Binding-site contacts:
Ligand atom CAE contacts residue PHE171 of chain 1.A at 3.6 Å (hydrophobic).
Ligand atom CAG contacts residue ILE83 of chain 1.A at 4.1 Å (hydrophobic).
Ligand atom CAF contacts residue PHE77 of chain 1.A at 3.9 Å (hydrophobic).
Ligand atom CAE contacts residue PHE397 of chain 1.A at 3.9 Å (hydrophobic).
Ligand atom CAA contacts residue VAL243 of chain 1.A at 3.9 Å (hydrophobic).
Ligand atom OAC contacts residue TYR242 of chain 1.A at 4.2 Å.
Ligand atom CAF contacts residue LEU246 of chain 1.A at 4.4 Å (hydrophobic).
Ligand atom CAA contacts residue ALA248 of chain 1.A at 4.0 Å (hydrophobic).
Ligand atom OAC contacts residue LEU246 of chain 1.A at 3.5 Å.
Ligand atom CAD contacts residue ILE294 of chain 1.A at 4.1 Å (hydrophobic).
Ligand atom OAH contacts residue ALA248 of chain 1.A at 3.8 Å.
Ligand atom CAD contacts residue HEM1 of chain 1.B at 4.1 Å.
Ligand atom CAF contacts residue ILE83 of chain 1.A at 3.9 Å (hydrophobic).
Ligand atom CAE contacts residue ALA297 of chain 1.A at 4.2 Å (hydrophobic).
Ligand atom CAJ contacts residue VAL243 of chain 1.A at 3.7 Å (hydrophobic).
Ligand atom OAH contacts residue GLY247 of chain 1.A at 3.4 Å.
Ligand atom OAC contacts residue GLY247 of chain 1.A at 3.0 Å (h-bond).
Ligand atom CAA contacts residue GLY247 of chain 1.A at 4.2 Å.
Ligand atom CAJ contacts residue PHE397 of chain 1.A at 4.3 Å (hydrophobic).
Ligand atom OAB contacts residue THR298 of chain 1.A at 2.8 Å (h-bond).
Ligand atom CAF contacts residue PHE171 of chain 1.A at 3.8 Å (hydrophobic).
Ligand atom CAJ contacts residue PHE77 of chain 1.A at 4.2 Å (hydrophobic).
Ligand atom OAH contacts residue VAL243 of chain 1.A at 3.1 Å (h-bond).
Ligand atom OAB contacts residue ILE294 of chain 1.A at 3.7 Å.
Ligand atom CAK contacts residue VAL243 of chain 1.A at 3.8 Å (hydrophobic).
Ligand atom OAC contacts residue VAL243 of chain 1.A at 2.6 Å (h-bond).
Ligand atom CAD contacts residue ALA297 of chain 1.A at 3.9 Å (hydrophobic).
Ligand atom OAC contacts residue PHE77 of chain 1.A at 3.8 Å.
Ligand atom CAK contacts residue ILE294 of chain 1.A at 4.1 Å (hydrophobic).
Ligand atom CAK contacts residue GLY247 of chain 1.A at 4.1 Å.
Ligand atom CAE contacts residue ILE83 of chain 1.A at 3.6 Å (hydrophobic).
Ligand atom CAI contacts residue ILE294 of chain 1.A at 4.0 Å (hydrophobic).
Ligand atom CAD contacts residue THR298 of chain 1.A at 3.4 Å.
Ligand atom CAG contacts residue ILE294 of chain 1.A at 3.5 Å (hydrophobic).
Ligand atom CAF contacts residue PHE397 of chain 1.A at 3.7 Å (hydrophobic).
Ligand atom OAB contacts residue HEM1 of chain 1.B at 3.0 Å.
Ligand atom CAA contacts residue HEM1 of chain 1.B at 3.2 Å.
Ligand atom CAJ contacts residue GLY247 of chain 1.A at 3.9 Å.
Ligand atom CAI contacts residue ILE83 of chain 1.A at 4.1 Å (hydrophobic).
Ligand atom CAG contacts residue HEM1 of chain 1.B at 4.3 Å.

Sequence of chain 1.A:
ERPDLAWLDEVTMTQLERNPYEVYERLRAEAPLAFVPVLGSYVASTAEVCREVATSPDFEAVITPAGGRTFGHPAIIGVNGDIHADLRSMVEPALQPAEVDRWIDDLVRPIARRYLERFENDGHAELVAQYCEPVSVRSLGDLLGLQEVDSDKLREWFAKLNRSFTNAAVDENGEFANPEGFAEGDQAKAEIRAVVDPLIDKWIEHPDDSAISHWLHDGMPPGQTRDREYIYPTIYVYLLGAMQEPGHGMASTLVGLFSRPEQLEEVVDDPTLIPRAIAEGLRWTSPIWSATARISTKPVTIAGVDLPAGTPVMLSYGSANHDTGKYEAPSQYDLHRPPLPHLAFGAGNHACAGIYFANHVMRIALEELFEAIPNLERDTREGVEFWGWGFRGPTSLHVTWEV

A protein and the small-molecule ligand that binds it are described below.
Small molecule (SMILES): COc1cc(C=O)ccc1O